Binding-site contacts:
Ligand atom O6 contacts residue GLN275 of chain 1.D at 3.7 Å.
Ligand atom N2 contacts residue ASN186 of chain 1.D at 2.5 Å (h-bond).
Ligand atom C4 contacts residue ASN186 of chain 1.D at 4.3 Å.
Ligand atom O5 contacts residue ASN186 of chain 1.D at 2.8 Å (h-bond).
Ligand atom C2 contacts residue ASN186 of chain 1.D at 2.4 Å.
Ligand atom O7 contacts residue ASN186 of chain 1.D at 4.3 Å.
Ligand atom C2 contacts residue THR188 of chain 1.D at 4.0 Å.
Ligand atom O5 contacts residue GLN275 of chain 1.D at 3.5 Å.
Ligand atom C6 contacts residue GLN275 of chain 1.D at 4.4 Å.
Ligand atom C3 contacts residue THR188 of chain 1.D at 4.1 Å.
Ligand atom C5 contacts residue THR188 of chain 1.D at 3.7 Å.
Ligand atom C4 contacts residue THR188 of chain 1.D at 4.4 Å.
Ligand atom C5 contacts residue ASN186 of chain 1.D at 3.8 Å.
Ligand atom C1 contacts residue THR188 of chain 1.D at 3.2 Å.
Ligand atom O5 contacts residue THR188 of chain 1.D at 3.8 Å.
Ligand atom C1 contacts residue GLN275 of chain 1.D at 4.2 Å.
Ligand atom C3 contacts residue ASN186 of chain 1.D at 3.6 Å.
Ligand atom C1 contacts residue ASN186 of chain 1.D at 1.5 Å.
Ligand atom C7 contacts residue ASN186 of chain 1.D at 3.5 Å.
Ligand atom N2 contacts residue THR188 of chain 1.D at 4.2 Å.
Ligand atom O6 contacts residue GLU276 of chain 1.D at 3.1 Å (salt-bridge).
Ligand atom C8 contacts residue ASN186 of chain 1.D at 4.3 Å.
Ligand atom C6 contacts residue GLU276 of chain 1.D at 3.5 Å.

A small-molecule ligand and the protein it binds are described below.
Small molecule (SMILES): CC(=O)N[C@@H]1[C@@H](O)[C@H](O)[C@@H](CO)O[C@H]1O

Sequence of chain 1.D:
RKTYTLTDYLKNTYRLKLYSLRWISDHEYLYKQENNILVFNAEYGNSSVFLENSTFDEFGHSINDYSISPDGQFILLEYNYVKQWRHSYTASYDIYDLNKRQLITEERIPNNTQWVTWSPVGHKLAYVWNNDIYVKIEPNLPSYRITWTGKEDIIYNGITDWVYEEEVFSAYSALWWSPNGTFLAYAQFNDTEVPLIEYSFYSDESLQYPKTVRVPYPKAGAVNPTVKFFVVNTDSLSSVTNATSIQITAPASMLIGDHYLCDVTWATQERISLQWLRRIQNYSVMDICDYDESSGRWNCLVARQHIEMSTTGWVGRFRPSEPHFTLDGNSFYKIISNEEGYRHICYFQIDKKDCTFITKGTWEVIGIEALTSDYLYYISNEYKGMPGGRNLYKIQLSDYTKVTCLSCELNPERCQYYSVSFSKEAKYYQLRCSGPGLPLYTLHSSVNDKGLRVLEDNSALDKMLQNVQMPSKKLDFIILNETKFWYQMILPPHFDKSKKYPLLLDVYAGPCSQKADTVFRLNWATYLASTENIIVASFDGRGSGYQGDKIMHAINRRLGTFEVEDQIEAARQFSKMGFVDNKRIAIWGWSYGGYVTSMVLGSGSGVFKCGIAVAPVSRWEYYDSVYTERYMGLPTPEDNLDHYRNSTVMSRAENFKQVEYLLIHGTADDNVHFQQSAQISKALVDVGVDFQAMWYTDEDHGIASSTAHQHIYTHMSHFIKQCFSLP